This protein binds this small molecule.
Small molecule (SMILES): CC(=O)N[C@H]1[C@H](O[C@H]2[C@H](O)[C@@H](NC(C)=O)CO[C@@H]2CO)O[C@H](CO)[C@@H](O)[C@@H]1O

Binding-site contacts:
Ligand atom O6 contacts residue LYS188 of chain 1.A at 4.2 Å.
Ligand atom O6 contacts residue ARG46 of chain 1.A at 2.7 Å (salt-bridge).
Ligand atom C7 contacts residue ASN170 of chain 1.A at 3.4 Å.
Ligand atom C8 contacts residue ARG22 of chain 1.A at 3.6 Å.
Ligand atom C5 contacts residue THR207 of chain 1.A at 3.5 Å.
Ligand atom C8 contacts residue SER20 of chain 1.A at 3.6 Å.
Ligand atom C4 contacts residue ASN170 of chain 1.A at 4.2 Å.
Ligand atom C7 contacts residue ARG22 of chain 1.A at 3.6 Å.
Ligand atom C1 contacts residue THR207 of chain 1.A at 4.0 Å.
Ligand atom O5 contacts residue THR207 of chain 1.A at 3.2 Å (h-bond).
Ligand atom C1 contacts residue ASN170 of chain 1.A at 1.4 Å.
Ligand atom O7 contacts residue ARG22 of chain 1.A at 2.8 Å (salt-bridge).
Ligand atom C8 contacts residue TYR21 of chain 1.A at 3.7 Å (hydrophobic).
Ligand atom C7 contacts residue SER20 of chain 1.A at 3.8 Å.
Ligand atom C6 contacts residue ARG46 of chain 1.A at 3.9 Å.
Ligand atom O5 contacts residue ASN170 of chain 1.A at 2.3 Å (h-bond).
Ligand atom C3 contacts residue SER20 of chain 1.A at 4.0 Å.
Ligand atom C2 contacts residue ASN170 of chain 1.A at 2.4 Å.
Ligand atom C7 contacts residue TYR21 of chain 1.A at 4.1 Å (hydrophobic).
Ligand atom O3 contacts residue SER20 of chain 1.A at 4.2 Å.
Ligand atom O7 contacts residue ASN170 of chain 1.A at 3.4 Å (h-bond).
Ligand atom N2 contacts residue ASN170 of chain 1.A at 3.0 Å (h-bond).
Ligand atom N2 contacts residue TYR21 of chain 1.A at 4.4 Å.
Ligand atom C2 contacts residue SER20 of chain 1.A at 4.0 Å.
Ligand atom O6 contacts residue THR207 of chain 1.A at 4.1 Å.
Ligand atom C3 contacts residue ASN170 of chain 1.A at 3.8 Å.
Ligand atom C8 contacts residue THR44 of chain 1.A at 3.8 Å.
Ligand atom N2 contacts residue SER20 of chain 1.A at 3.1 Å (h-bond).
Ligand atom C6 contacts residue THR207 of chain 1.A at 3.4 Å.
Ligand atom C5 contacts residue ASN170 of chain 1.A at 3.6 Å.

Sequence of chain 1.A:
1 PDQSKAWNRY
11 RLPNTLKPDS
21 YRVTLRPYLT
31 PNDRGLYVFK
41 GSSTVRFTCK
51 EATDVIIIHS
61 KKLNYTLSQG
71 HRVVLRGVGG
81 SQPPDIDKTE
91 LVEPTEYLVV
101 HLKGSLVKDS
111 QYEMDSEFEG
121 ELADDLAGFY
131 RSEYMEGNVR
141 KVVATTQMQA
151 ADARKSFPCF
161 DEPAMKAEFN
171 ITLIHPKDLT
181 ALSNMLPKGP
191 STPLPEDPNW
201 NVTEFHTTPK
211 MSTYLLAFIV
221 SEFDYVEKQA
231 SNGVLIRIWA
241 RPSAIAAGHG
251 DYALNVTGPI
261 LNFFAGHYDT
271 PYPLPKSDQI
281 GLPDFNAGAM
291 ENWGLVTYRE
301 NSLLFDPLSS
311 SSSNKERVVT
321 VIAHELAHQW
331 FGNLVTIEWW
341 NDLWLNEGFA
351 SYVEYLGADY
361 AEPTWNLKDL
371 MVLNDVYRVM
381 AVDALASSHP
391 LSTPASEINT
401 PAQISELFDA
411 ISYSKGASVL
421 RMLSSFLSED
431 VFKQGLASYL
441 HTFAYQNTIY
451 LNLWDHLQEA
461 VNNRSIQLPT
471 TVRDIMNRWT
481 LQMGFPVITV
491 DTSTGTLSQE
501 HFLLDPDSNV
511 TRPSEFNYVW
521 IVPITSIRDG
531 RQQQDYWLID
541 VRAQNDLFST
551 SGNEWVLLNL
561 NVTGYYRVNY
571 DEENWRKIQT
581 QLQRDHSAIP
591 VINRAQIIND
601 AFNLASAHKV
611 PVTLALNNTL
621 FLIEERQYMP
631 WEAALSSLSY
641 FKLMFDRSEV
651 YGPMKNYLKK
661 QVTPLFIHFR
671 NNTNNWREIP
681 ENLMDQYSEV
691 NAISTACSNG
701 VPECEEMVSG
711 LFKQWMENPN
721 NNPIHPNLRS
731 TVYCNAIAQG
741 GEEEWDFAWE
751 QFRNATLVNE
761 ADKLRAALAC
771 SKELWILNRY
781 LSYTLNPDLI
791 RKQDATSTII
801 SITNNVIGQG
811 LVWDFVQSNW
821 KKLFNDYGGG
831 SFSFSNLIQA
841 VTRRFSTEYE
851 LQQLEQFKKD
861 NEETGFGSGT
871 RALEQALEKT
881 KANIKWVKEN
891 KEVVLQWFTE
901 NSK